The protein below binds the small molecule below.
Small molecule (SMILES): O=C(O)[C@@](O)(COP(=O)(O)O)[C@H](O)[C@H](O)COP(=O)(O)O

Binding-site contacts:
Ligand atom O2 contacts residue MG1 of chain 1.R at 2.4 Å.
Ligand atom O2 contacts residue KCX212 of chain 1.F at 3.2 Å (h-bond).
Ligand atom O3P contacts residue LYS350 of chain 1.F at 2.8 Å (salt-bridge).
Ligand atom O3 contacts residue KCX212 of chain 1.F at 2.9 Å (h-bond).
Ligand atom O6P contacts residue ARG309 of chain 1.F at 3.0 Å (salt-bridge).
Ligand atom O2P contacts residue GLY414 of chain 1.F at 2.8 Å (h-bond).
Ligand atom C contacts residue ASN132 of chain 1.E at 3.4 Å.
Ligand atom O7 contacts residue LYS350 of chain 1.F at 3.2 Å (salt-bridge).
Ligand atom C3 contacts residue KCX212 of chain 1.F at 3.3 Å.
Ligand atom O6 contacts residue LYS187 of chain 1.F at 3.2 Å (salt-bridge).
Ligand atom O6 contacts residue ASP214 of chain 1.F at 3.0 Å (salt-bridge).
Ligand atom O7 contacts residue GLU69 of chain 1.E at 3.4 Å (salt-bridge).
Ligand atom C2 contacts residue MG1 of chain 1.R at 3.0 Å.
Ligand atom O5P contacts residue SER389 of chain 1.F at 3.1 Å (h-bond).
Ligand atom O6 contacts residue ASN132 of chain 1.E at 3.2 Å (h-bond).
Ligand atom O3P contacts residue GLY391 of chain 1.F at 2.8 Å (h-bond).
Ligand atom O4 contacts residue GLY390 of chain 1.F at 3.1 Å.
Ligand atom O7 contacts residue ASN132 of chain 1.E at 3.5 Å (h-bond).
Ligand atom O4P contacts residue ARG309 of chain 1.F at 3.1 Å (salt-bridge).
Ligand atom O1 contacts residue LYS187 of chain 1.F at 3.0 Å (salt-bridge).
Ligand atom O2 contacts residue ILE185 of chain 1.F at 3.1 Å.
Ligand atom O4 contacts residue SER389 of chain 1.F at 3.2 Å (h-bond).
Ligand atom O3P contacts residue THR74 of chain 1.E at 3.4 Å (h-bond).
Ligand atom C contacts residue LYS187 of chain 1.F at 3.2 Å.
Ligand atom C contacts residue MG1 of chain 1.R at 2.8 Å.
Ligand atom O1P contacts residue THR74 of chain 1.E at 2.7 Å (h-bond).
Ligand atom O6 contacts residue LYS189 of chain 1.F at 3.6 Å.
Ligand atom O3 contacts residue GLU215 of chain 1.F at 3.0 Å (salt-bridge).
Ligand atom C3 contacts residue SER389 of chain 1.F at 3.4 Å.
Ligand atom O2 contacts residue LYS187 of chain 1.F at 3.0 Å (salt-bridge).
Ligand atom C3 contacts residue MG1 of chain 1.R at 3.1 Å.
Ligand atom O1P contacts residue GLY415 of chain 1.F at 3.1 Å (h-bond).
Ligand atom O3 contacts residue MG1 of chain 1.R at 2.2 Å.
Ligand atom O5P contacts residue HIS342 of chain 1.F at 2.6 Å (h-bond).
Ligand atom O3 contacts residue ASN132 of chain 1.E at 3.2 Å (h-bond).
Ligand atom O6 contacts residue GLU215 of chain 1.F at 3.2 Å (salt-bridge).
Ligand atom O6 contacts residue MG1 of chain 1.R at 2.0 Å.
Ligand atom O1P contacts residue LYS187 of chain 1.F at 3.0 Å.
Ligand atom O3 contacts residue HIS308 of chain 1.F at 3.1 Å (h-bond).
Ligand atom C2 contacts residue LYS187 of chain 1.F at 3.5 Å.

Sequence of chain 1.F:
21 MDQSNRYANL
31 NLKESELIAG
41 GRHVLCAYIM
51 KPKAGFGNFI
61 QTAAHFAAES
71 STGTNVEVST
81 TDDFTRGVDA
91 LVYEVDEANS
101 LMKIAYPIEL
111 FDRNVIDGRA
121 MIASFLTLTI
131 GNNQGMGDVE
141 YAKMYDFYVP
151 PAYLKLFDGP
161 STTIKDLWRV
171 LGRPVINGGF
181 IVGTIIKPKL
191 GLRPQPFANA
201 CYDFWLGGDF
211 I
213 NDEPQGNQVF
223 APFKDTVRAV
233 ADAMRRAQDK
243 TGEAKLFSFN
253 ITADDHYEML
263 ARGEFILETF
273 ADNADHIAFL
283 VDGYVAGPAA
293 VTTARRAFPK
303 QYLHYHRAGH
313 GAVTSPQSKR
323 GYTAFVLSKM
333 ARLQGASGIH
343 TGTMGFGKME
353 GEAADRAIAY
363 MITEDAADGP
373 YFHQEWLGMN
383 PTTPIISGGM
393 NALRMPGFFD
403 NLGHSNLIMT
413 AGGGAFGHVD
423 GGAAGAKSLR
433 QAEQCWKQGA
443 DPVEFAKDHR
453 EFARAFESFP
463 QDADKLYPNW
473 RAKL

Sequence of chain 1.E:
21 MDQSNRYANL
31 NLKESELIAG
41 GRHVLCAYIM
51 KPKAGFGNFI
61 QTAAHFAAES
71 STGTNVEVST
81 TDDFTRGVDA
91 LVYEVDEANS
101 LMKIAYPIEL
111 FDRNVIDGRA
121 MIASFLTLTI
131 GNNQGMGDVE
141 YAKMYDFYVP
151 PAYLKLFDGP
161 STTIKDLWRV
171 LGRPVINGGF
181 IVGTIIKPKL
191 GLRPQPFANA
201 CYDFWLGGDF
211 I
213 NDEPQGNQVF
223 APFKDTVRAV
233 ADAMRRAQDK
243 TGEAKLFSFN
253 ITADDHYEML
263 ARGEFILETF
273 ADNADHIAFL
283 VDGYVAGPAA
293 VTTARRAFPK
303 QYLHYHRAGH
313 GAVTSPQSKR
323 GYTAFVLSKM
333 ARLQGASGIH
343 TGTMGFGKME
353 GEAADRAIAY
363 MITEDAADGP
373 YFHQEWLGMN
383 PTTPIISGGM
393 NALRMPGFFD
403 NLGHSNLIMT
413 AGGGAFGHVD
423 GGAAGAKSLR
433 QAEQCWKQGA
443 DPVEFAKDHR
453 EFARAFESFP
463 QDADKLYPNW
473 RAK